A protein and the small-molecule ligand that binds it are described below.
Small molecule (SMILES): Cc1oc(-c2ccccc2)nc1CCOc1cccc2cccnc12

Sequence of chain 1.D:
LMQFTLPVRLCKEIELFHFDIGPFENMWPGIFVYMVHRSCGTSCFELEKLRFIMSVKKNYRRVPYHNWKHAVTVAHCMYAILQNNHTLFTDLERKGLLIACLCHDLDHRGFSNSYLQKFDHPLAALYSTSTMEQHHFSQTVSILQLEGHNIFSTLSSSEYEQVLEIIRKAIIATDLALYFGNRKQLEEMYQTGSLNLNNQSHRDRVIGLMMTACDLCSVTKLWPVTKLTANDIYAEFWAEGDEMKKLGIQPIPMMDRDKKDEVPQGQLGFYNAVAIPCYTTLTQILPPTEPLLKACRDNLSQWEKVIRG

Binding-site contacts:
Ligand atom C13 contacts residue PHE250 of chain 1.D at 3.5 Å (hydrophobic).
Ligand atom N15 contacts residue PHE283 of chain 1.D at 3.6 Å.
Ligand atom C22 contacts residue ILE246 of chain 1.D at 3.5 Å (hydrophobic).
Ligand atom C22 contacts residue VAL232 of chain 1.D at 3.9 Å (hydrophobic).
Ligand atom C14 contacts residue MET267 of chain 1.D at 3.9 Å (hydrophobic).
Ligand atom C17 contacts residue PHE283 of chain 1.D at 3.5 Å (hydrophobic).
Ligand atom C2 contacts residue PHE193 of chain 1.D at 3.5 Å (hydrophobic).
Ligand atom C18 contacts residue PHE283 of chain 1.D at 3.6 Å (hydrophobic).
Ligand atom C23 contacts residue VAL232 of chain 1.D at 3.6 Å (hydrophobic).
Ligand atom C14 contacts residue PHE283 of chain 1.D at 3.8 Å (hydrophobic).
Ligand atom C3 contacts residue PHE193 of chain 1.D at 3.5 Å (hydrophobic).
Ligand atom C14 contacts residue PHE250 of chain 1.D at 3.5 Å (hydrophobic).
Ligand atom C20 contacts residue GLN280 of chain 1.D at 4.0 Å.
Ligand atom C23 contacts residue SER231 of chain 1.D at 3.3 Å.
Ligand atom C9 contacts residue PHE283 of chain 1.D at 3.7 Å (hydrophobic).
Ligand atom C16 contacts residue PHE283 of chain 1.D at 3.8 Å (hydrophobic).
Ligand atom C16 contacts residue PHE250 of chain 1.D at 3.6 Å (hydrophobic).
Ligand atom O19 contacts residue PHE283 of chain 1.D at 3.8 Å.
Ligand atom C8 contacts residue GLY282 of chain 1.D at 3.7 Å.
Ligand atom C16 contacts residue MET267 of chain 1.D at 3.8 Å (hydrophobic).
Ligand atom C25 contacts residue PHE283 of chain 1.D at 3.6 Å (hydrophobic).
Ligand atom C24 contacts residue SER231 of chain 1.D at 3.9 Å.
Ligand atom C24 contacts residue LEU229 of chain 1.D at 3.6 Å (hydrophobic).
Ligand atom C20 contacts residue PHE250 of chain 1.D at 3.9 Å (hydrophobic).
Ligand atom C23 contacts residue ILE246 of chain 1.D at 3.4 Å (hydrophobic).
Ligand atom C7 contacts residue ALA286 of chain 1.D at 3.7 Å (hydrophobic).
Ligand atom C8 contacts residue ALA286 of chain 1.D at 3.7 Å (hydrophobic).
Ligand atom N10 contacts residue PHE283 of chain 1.D at 3.7 Å.
Ligand atom C22 contacts residue LEU229 of chain 1.D at 3.9 Å (hydrophobic).
Ligand atom C13 contacts residue MET267 of chain 1.D at 3.4 Å (hydrophobic).
Ligand atom C21 contacts residue LEU229 of chain 1.D at 3.7 Å (hydrophobic).
Ligand atom C22 contacts residue SER231 of chain 1.D at 2.8 Å.
Ligand atom C6 contacts residue VAL287 of chain 1.D at 3.8 Å (hydrophobic).
Ligand atom C20 contacts residue TYR247 of chain 1.D at 3.7 Å (hydrophobic).
Ligand atom C12 contacts residue PHE283 of chain 1.D at 3.9 Å (hydrophobic).
Ligand atom N15 contacts residue PHE250 of chain 1.D at 3.8 Å.
Ligand atom O19 contacts residue GLN280 of chain 1.D at 3.7 Å.
Ligand atom C20 contacts residue MET267 of chain 1.D at 3.2 Å (hydrophobic).
Ligand atom C21 contacts residue PHE283 of chain 1.D at 3.8 Å (hydrophobic).
Ligand atom C25 contacts residue ILE246 of chain 1.D at 3.8 Å (hydrophobic).